Sequence of chain 23.E:
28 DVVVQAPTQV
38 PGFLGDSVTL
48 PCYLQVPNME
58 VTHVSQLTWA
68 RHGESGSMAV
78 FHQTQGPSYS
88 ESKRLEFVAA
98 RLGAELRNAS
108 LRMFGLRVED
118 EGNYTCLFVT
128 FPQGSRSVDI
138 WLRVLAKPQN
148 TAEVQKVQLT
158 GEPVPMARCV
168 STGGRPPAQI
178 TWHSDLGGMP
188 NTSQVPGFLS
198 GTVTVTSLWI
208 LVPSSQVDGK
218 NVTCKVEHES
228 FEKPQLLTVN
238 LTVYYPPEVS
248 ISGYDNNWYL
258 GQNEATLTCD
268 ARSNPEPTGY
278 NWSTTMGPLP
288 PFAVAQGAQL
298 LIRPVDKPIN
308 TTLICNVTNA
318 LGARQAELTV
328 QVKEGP

Binding-site contacts:
Ligand atom C5 contacts residue ASN313 of chain 23.E at 3.6 Å.
Ligand atom C7 contacts residue ASN313 of chain 23.E at 3.5 Å.
Ligand atom N2 contacts residue ASN313 of chain 23.E at 3.0 Å (h-bond).
Ligand atom C2 contacts residue ASN313 of chain 23.E at 2.4 Å.
Ligand atom O5 contacts residue THR315 of chain 23.E at 3.9 Å.
Ligand atom C7 contacts residue GLN322 of chain 23.E at 3.9 Å.
Ligand atom N2 contacts residue GLN322 of chain 23.E at 4.5 Å.
Ligand atom C3 contacts residue ASN313 of chain 23.E at 3.8 Å.
Ligand atom C5 contacts residue THR315 of chain 23.E at 4.0 Å.
Ligand atom O7 contacts residue ASN313 of chain 23.E at 3.6 Å.
Ligand atom O7 contacts residue GLN322 of chain 23.E at 4.4 Å.
Ligand atom C8 contacts residue GLN322 of chain 23.E at 3.2 Å.
Ligand atom O5 contacts residue ASN313 of chain 23.E at 2.3 Å (h-bond).
Ligand atom C1 contacts residue ASN313 of chain 23.E at 1.4 Å.
Ligand atom C6 contacts residue THR315 of chain 23.E at 3.8 Å.
Ligand atom C4 contacts residue ASN313 of chain 23.E at 4.2 Å.

A protein and the small-molecule ligand that binds it are described below.
Small molecule (SMILES): CC(=O)N[C@@H]1[C@@H](O)[C@H](O)[C@@H](CO)O[C@H]1O